Sequence of chain 1.D:
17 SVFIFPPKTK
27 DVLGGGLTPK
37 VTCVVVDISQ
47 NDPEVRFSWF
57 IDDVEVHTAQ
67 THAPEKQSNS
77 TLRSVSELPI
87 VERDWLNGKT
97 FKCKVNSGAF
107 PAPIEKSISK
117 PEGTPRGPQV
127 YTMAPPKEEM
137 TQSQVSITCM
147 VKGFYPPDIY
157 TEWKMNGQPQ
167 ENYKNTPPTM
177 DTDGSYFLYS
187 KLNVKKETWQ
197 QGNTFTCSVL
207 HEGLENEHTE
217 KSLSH

The protein below binds the small molecule below.
Small molecule (SMILES): CC(=O)N[C@H]1[C@H](O[C@H]2[C@H](O)[C@@H](NC(C)=O)CO[C@@H]2CO[C@H]2O[C@@H](C)[C@@H](O)[C@@H](O)[C@@H]2O)O[C@H](CO)[C@@H](O[C@@H]2O[C@H](CO[C@H]3O[C@H](CO)[C@@H](O)[C@H](O)[C@@H]3O[C@@H]3O[C@H](CO)[C@@H](O)[C@H](O)[C@H]3NC(C)=O)[C@@H](O)[C@H](O[C@H]3O[C@H](CO)[C@@H](O)[C@H](O)[C@@H]3O[C@@H]3O[C@H](CO)[C@@H](O)[C@H](O)[C@H]3NC(C)=O)[C@@H]2O)[C@@H]1O

Binding-site contacts:
Ligand atom O3 contacts residue ASP43 of chain 1.D at 3.3 Å (salt-bridge).
Ligand atom C1 contacts residue PHE19 of chain 1.D at 3.7 Å (hydrophobic).
Ligand atom O5 contacts residue PHE19 of chain 1.D at 3.0 Å.
Ligand atom O6 contacts residue SER17 of chain 1.D at 3.5 Å (h-bond).
Ligand atom C6 contacts residue PHE19 of chain 1.D at 3.6 Å (hydrophobic).
Ligand atom C7 contacts residue LYS112 of chain 1.D at 3.7 Å.
Ligand atom C8 contacts residue ARG79 of chain 1.D at 3.1 Å.
Ligand atom C6 contacts residue BMA3 of chain 1.G at 3.5 Å.
Ligand atom O5 contacts residue VAL42 of chain 1.D at 3.1 Å.
Ligand atom C1 contacts residue VAL42 of chain 1.D at 3.6 Å (hydrophobic).
Ligand atom C2 contacts residue PHE19 of chain 1.D at 3.5 Å (hydrophobic).
Ligand atom C7 contacts residue PHE19 of chain 1.D at 3.5 Å (hydrophobic).
Ligand atom O5 contacts residue ASN75 of chain 1.D at 2.4 Å (h-bond).
Ligand atom C8 contacts residue LYS112 of chain 1.D at 3.7 Å.
Ligand atom C6 contacts residue MAN4 of chain 1.G at 3.1 Å.
Ligand atom O7 contacts residue ASN75 of chain 1.D at 3.6 Å (h-bond).
Ligand atom O5 contacts residue THR77 of chain 1.D at 3.7 Å.
Ligand atom O6 contacts residue PHE21 of chain 1.D at 3.6 Å.
Ligand atom O6 contacts residue PHE19 of chain 1.D at 3.7 Å.
Ligand atom O7 contacts residue LYS112 of chain 1.D at 3.0 Å.
Ligand atom N2 contacts residue PHE19 of chain 1.D at 3.3 Å.
Ligand atom O6 contacts residue PHE19 of chain 1.D at 2.7 Å.
Ligand atom C7 contacts residue ASN75 of chain 1.D at 3.6 Å.
Ligand atom N2 contacts residue THR77 of chain 1.D at 3.2 Å.
Ligand atom N2 contacts residue ASN75 of chain 1.D at 2.9 Å (h-bond).
Ligand atom C1 contacts residue ASN75 of chain 1.D at 1.4 Å.
Ligand atom C5 contacts residue ASN75 of chain 1.D at 3.7 Å.
Ligand atom C8 contacts residue ASP43 of chain 1.D at 3.5 Å.
Ligand atom O6 contacts residue MAN4 of chain 1.G at 2.4 Å (h-bond).
Ligand atom C2 contacts residue PHE21 of chain 1.D at 3.4 Å (hydrophobic).
Ligand atom O4 contacts residue VAL42 of chain 1.D at 3.2 Å.
Ligand atom O6 contacts residue VAL40 of chain 1.D at 3.2 Å.
Ligand atom O7 contacts residue PHE19 of chain 1.D at 3.3 Å.
Ligand atom C8 contacts residue ILE20 of chain 1.D at 3.5 Å (hydrophobic).
Ligand atom C2 contacts residue ASN75 of chain 1.D at 2.5 Å.
Ligand atom C6 contacts residue SER17 of chain 1.D at 3.1 Å.
Ligand atom C2 contacts residue THR77 of chain 1.D at 3.8 Å.
Ligand atom O4 contacts residue LYS24 of chain 1.D at 2.9 Å (salt-bridge).
Ligand atom C1 contacts residue THR77 of chain 1.D at 3.3 Å.
Ligand atom C8 contacts residue VAL42 of chain 1.D at 3.5 Å (hydrophobic).